This protein binds this small molecule.
Small molecule (SMILES): Nc1ncnc2c1ncn2[C@@H]1O[C@H](CO[P](=O)(O)O[P](=O)(O)CP(=O)(O)O)[C@@H](O)[C@H]1O

Binding-site contacts:
Ligand atom C3B contacts residue MG1 of chain 1.C at 3.5 Å.
Ligand atom O3' contacts residue ASP40 of chain 1.A at 3.4 Å (salt-bridge).
Ligand atom C2 contacts residue SER118 of chain 1.A at 3.4 Å.
Ligand atom O3A contacts residue LYS61 of chain 1.A at 3.8 Å.
Ligand atom C8 contacts residue VAL46 of chain 1.A at 3.7 Å (hydrophobic).
Ligand atom C2' contacts residue PHE240 of chain 1.A at 3.6 Å (hydrophobic).
Ligand atom PG contacts residue MG1 of chain 1.C at 3.0 Å.
Ligand atom PB contacts residue MG1 of chain 1.C at 3.2 Å.
Ligand atom C2 contacts residue LEU117 of chain 1.A at 3.4 Å (hydrophobic).
Ligand atom N6 contacts residue ILE59 of chain 1.A at 3.8 Å.
Ligand atom O2B contacts residue MG1 of chain 1.C at 2.1 Å.
Ligand atom C4 contacts residue PHE240 of chain 1.A at 3.5 Å (hydrophobic).
Ligand atom C6 contacts residue ILE59 of chain 1.A at 3.5 Å (hydrophobic).
Ligand atom O1B contacts residue ASN44 of chain 1.A at 2.9 Å (h-bond).
Ligand atom PB contacts residue ASN44 of chain 1.A at 3.7 Å.
Ligand atom O4' contacts residue ILE38 of chain 1.A at 3.6 Å.
Ligand atom C5' contacts residue ASP40 of chain 1.A at 3.6 Å.
Ligand atom N1 contacts residue ILE59 of chain 1.A at 3.4 Å.
Ligand atom O2B contacts residue LYS61 of chain 1.A at 3.0 Å (salt-bridge).
Ligand atom N6 contacts residue GLU115 of chain 1.A at 2.9 Å (salt-bridge).
Ligand atom O2A contacts residue ILE249 of chain 1.A at 3.8 Å.
Ligand atom N1 contacts residue LEU117 of chain 1.A at 2.7 Å (h-bond).
Ligand atom O2B contacts residue ASP250 of chain 1.A at 2.8 Å (salt-bridge).
Ligand atom C5 contacts residue PHE240 of chain 1.A at 3.7 Å (hydrophobic).
Ligand atom N1 contacts residue ASP116 of chain 1.A at 3.7 Å.
Ligand atom C4' contacts residue ASP40 of chain 1.A at 3.8 Å.
Ligand atom O3' contacts residue ILE122 of chain 1.A at 3.5 Å.
Ligand atom O4' contacts residue VAL46 of chain 1.A at 3.8 Å.
Ligand atom O2G contacts residue MG1 of chain 1.C at 2.1 Å.
Ligand atom N6 contacts residue MET114 of chain 1.A at 3.7 Å.
Ligand atom O1G contacts residue MG1 of chain 1.C at 3.4 Å.
Ligand atom C6 contacts residue GLU115 of chain 1.A at 3.8 Å.
Ligand atom O2G contacts residue GLU252 of chain 1.A at 3.4 Å (salt-bridge).
Ligand atom O2G contacts residue ASP250 of chain 1.A at 2.8 Å (salt-bridge).
Ligand atom O2B contacts residue ASN44 of chain 1.A at 3.3 Å (h-bond).
Ligand atom C6 contacts residue LEU117 of chain 1.A at 3.7 Å (hydrophobic).
Ligand atom C2 contacts residue ASP116 of chain 1.A at 3.6 Å.
Ligand atom N3 contacts residue PHE240 of chain 1.A at 3.6 Å.
Ligand atom N9 contacts residue VAL46 of chain 1.A at 3.7 Å.
Ligand atom O1A contacts residue LYS61 of chain 1.A at 3.0 Å (salt-bridge).

Sequence of chain 1.A:
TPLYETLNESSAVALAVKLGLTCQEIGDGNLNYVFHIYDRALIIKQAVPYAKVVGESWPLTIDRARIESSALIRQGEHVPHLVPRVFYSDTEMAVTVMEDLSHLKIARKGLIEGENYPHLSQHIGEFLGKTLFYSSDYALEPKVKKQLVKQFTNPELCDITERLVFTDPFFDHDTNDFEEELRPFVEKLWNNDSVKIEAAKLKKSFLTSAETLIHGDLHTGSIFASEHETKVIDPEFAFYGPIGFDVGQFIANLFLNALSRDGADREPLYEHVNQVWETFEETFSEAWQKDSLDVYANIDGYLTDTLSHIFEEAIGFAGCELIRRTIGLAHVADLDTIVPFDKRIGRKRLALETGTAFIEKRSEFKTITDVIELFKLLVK